A small-molecule ligand and the protein it binds are described below.
Small molecule (SMILES): CC(=O)N[C@@H]1[C@@H](O)[C@H](O)[C@@H](CO)O[C@H]1O

Binding-site contacts:
Ligand atom N2 contacts residue ASN706 of chain 1.B at 2.9 Å (h-bond).
Ligand atom C6 contacts residue ASN706 of chain 1.B at 4.5 Å.
Ligand atom C3 contacts residue TYR793 of chain 1.C at 4.3 Å (hydrophobic).
Ligand atom O6 contacts residue ASN706 of chain 1.B at 4.4 Å.
Ligand atom O3 contacts residue TYR793 of chain 1.C at 3.5 Å.
Ligand atom C7 contacts residue TYR793 of chain 1.C at 4.3 Å (hydrophobic).
Ligand atom O7 contacts residue ASN706 of chain 1.B at 3.7 Å.
Ligand atom C5 contacts residue ASN706 of chain 1.B at 3.7 Å.
Ligand atom C3 contacts residue ASN706 of chain 1.B at 3.8 Å.
Ligand atom C4 contacts residue ILE791 of chain 1.C at 4.3 Å (hydrophobic).
Ligand atom O5 contacts residue ASN706 of chain 1.B at 2.4 Å (h-bond).
Ligand atom C7 contacts residue ASN706 of chain 1.B at 3.5 Å.
Ligand atom C4 contacts residue ASN706 of chain 1.B at 4.2 Å.
Ligand atom O4 contacts residue ILE791 of chain 1.C at 4.2 Å.
Ligand atom C8 contacts residue TYR793 of chain 1.C at 4.3 Å (hydrophobic).
Ligand atom C2 contacts residue TYR793 of chain 1.C at 3.8 Å (hydrophobic).
Ligand atom N2 contacts residue TYR793 of chain 1.C at 3.5 Å.
Ligand atom C1 contacts residue ASN706 of chain 1.B at 1.4 Å.
Ligand atom C2 contacts residue ASN706 of chain 1.B at 2.4 Å.

Sequence of chain 1.C:
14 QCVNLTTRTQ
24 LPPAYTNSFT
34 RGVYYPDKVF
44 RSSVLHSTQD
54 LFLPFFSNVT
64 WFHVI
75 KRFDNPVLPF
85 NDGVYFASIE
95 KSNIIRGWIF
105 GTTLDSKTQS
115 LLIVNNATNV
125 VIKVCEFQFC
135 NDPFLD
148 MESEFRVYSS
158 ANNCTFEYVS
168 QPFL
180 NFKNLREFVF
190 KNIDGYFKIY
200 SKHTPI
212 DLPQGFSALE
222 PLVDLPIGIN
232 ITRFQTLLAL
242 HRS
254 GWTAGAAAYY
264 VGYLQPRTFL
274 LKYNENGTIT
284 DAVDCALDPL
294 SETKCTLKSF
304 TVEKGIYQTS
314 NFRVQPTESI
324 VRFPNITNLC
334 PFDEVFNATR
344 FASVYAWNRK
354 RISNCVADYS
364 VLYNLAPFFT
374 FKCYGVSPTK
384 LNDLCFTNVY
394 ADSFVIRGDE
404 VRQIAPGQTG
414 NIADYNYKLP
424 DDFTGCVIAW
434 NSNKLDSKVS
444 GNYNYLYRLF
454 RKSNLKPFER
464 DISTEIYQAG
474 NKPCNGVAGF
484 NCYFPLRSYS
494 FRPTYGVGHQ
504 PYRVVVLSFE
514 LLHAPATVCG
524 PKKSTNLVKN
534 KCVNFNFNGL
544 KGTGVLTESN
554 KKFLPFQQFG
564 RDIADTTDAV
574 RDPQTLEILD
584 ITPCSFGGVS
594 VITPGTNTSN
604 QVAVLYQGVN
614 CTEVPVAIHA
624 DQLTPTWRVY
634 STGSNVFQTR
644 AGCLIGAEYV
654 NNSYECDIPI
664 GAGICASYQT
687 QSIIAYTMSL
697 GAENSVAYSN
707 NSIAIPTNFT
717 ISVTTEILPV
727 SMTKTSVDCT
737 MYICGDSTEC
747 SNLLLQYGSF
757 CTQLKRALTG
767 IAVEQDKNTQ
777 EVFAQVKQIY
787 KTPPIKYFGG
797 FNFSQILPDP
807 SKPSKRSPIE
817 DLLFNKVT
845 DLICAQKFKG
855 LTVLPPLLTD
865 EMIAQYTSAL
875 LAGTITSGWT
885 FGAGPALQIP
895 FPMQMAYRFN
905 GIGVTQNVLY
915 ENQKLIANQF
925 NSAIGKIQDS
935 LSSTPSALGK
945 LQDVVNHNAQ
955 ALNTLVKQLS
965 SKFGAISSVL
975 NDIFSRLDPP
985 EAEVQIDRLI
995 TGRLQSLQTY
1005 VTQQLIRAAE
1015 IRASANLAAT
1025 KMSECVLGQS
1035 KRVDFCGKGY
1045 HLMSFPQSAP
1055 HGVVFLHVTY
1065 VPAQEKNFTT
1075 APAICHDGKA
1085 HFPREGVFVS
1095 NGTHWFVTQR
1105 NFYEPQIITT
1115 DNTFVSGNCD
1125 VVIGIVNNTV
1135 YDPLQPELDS

Sequence of chain 1.B:
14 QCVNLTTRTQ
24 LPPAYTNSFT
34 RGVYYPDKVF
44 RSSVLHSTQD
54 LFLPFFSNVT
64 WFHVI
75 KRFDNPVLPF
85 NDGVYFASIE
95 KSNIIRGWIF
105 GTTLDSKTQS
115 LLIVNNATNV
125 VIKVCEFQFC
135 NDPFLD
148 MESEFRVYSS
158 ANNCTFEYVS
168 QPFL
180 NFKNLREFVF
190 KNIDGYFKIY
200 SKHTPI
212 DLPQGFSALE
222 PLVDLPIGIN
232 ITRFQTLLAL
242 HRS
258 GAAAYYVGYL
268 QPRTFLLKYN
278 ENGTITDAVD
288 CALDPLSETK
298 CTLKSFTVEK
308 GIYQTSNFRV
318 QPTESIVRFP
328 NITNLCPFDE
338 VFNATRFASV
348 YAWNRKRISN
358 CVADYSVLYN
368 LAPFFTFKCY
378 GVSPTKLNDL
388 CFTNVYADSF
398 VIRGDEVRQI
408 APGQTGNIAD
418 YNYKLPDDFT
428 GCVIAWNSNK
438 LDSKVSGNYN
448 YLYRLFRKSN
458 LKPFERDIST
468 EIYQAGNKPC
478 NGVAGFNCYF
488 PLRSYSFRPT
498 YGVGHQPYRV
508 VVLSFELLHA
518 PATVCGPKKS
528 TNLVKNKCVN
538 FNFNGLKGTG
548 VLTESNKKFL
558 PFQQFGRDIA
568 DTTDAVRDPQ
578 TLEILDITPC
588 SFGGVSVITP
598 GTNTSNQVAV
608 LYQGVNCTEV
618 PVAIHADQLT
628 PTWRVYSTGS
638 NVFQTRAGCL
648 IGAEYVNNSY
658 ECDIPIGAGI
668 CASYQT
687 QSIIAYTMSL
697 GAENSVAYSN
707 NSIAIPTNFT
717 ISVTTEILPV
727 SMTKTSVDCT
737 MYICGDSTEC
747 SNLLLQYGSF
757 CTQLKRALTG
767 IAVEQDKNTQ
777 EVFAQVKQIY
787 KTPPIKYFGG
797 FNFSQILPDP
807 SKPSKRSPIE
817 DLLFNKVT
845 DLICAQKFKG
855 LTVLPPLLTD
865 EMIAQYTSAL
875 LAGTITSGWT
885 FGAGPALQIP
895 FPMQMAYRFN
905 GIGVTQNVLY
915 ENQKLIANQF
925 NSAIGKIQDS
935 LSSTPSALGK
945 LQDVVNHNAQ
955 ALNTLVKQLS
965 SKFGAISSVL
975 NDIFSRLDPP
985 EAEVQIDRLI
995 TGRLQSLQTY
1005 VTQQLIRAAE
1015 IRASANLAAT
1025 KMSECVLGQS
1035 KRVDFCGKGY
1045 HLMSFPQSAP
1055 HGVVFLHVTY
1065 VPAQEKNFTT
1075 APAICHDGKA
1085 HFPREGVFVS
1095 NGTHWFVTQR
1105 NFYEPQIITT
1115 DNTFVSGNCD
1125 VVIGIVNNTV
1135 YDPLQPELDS